Sequence of chain 1.A:
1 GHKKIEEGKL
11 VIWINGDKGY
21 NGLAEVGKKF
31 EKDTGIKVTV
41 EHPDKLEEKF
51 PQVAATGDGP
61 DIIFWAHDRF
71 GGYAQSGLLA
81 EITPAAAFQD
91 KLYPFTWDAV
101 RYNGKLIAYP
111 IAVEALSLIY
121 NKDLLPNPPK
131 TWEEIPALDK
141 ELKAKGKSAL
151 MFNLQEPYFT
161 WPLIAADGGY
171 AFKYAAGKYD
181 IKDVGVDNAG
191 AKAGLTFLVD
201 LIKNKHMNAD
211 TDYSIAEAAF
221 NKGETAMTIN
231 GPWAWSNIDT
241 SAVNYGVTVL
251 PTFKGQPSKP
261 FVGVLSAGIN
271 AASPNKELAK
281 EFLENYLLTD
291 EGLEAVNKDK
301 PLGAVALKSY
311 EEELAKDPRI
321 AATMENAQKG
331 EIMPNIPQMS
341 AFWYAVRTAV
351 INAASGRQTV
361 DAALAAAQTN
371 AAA

Binding-site contacts:
Ligand atom C6 contacts residue TRP343 of chain 1.A at 3.7 Å (hydrophobic).
Ligand atom C6 contacts residue PRO157 of chain 1.A at 3.8 Å (hydrophobic).
Ligand atom C3 contacts residue ARG69 of chain 1.A at 3.9 Å.
Ligand atom O3 contacts residue GLU114 of chain 1.A at 3.9 Å.
Ligand atom C1 contacts residue ASP17 of chain 1.A at 3.1 Å.
Ligand atom C4 contacts residue ARG69 of chain 1.A at 3.5 Å.
Ligand atom O6 contacts residue PRO157 of chain 1.A at 3.4 Å.
Ligand atom C6 contacts residue TYR158 of chain 1.A at 3.9 Å (hydrophobic).
Ligand atom O2 contacts residue LYS18 of chain 1.A at 2.9 Å (salt-bridge).
Ligand atom O4 contacts residue ARG69 of chain 1.A at 2.4 Å (salt-bridge).
Ligand atom O3 contacts residue ARG69 of chain 1.A at 2.9 Å (salt-bridge).
Ligand atom O5 contacts residue ASP17 of chain 1.A at 3.6 Å (salt-bridge).
Ligand atom O1 contacts residue LYS18 of chain 1.A at 3.8 Å.
Ligand atom O2 contacts residue TRP65 of chain 1.A at 3.4 Å (h-bond).
Ligand atom C6 contacts residue GLU156 of chain 1.A at 3.1 Å.
Ligand atom C6 contacts residue PHE159 of chain 1.A at 3.9 Å (hydrophobic).
Ligand atom C1 contacts residue TYR158 of chain 1.A at 3.7 Å (hydrophobic).
Ligand atom O3 contacts residue TRP65 of chain 1.A at 3.3 Å (h-bond).
Ligand atom O3 contacts residue ASP68 of chain 1.A at 2.4 Å (salt-bridge).
Ligand atom C4 contacts residue TRP343 of chain 1.A at 3.6 Å (hydrophobic).
Ligand atom O1 contacts residue ASN15 of chain 1.A at 3.6 Å.
Ligand atom O2 contacts residue ALA66 of chain 1.A at 3.4 Å.
Ligand atom O4 contacts residue ARG347 of chain 1.A at 3.9 Å.
Ligand atom O2 contacts residue ASP68 of chain 1.A at 2.6 Å (salt-bridge).
Ligand atom O3 contacts residue ALA66 of chain 1.A at 3.6 Å.
Ligand atom O2 contacts residue TRP233 of chain 1.A at 3.6 Å.
Ligand atom C3 contacts residue ASP68 of chain 1.A at 3.4 Å.
Ligand atom O6 contacts residue GLU156 of chain 1.A at 2.5 Å (salt-bridge).
Ligand atom C1 contacts residue TRP233 of chain 1.A at 3.9 Å (hydrophobic).
Ligand atom C2 contacts residue ASP68 of chain 1.A at 3.2 Å.
Ligand atom C3 contacts residue TRP65 of chain 1.A at 3.6 Å (hydrophobic).
Ligand atom O2 contacts residue GLU114 of chain 1.A at 2.3 Å (salt-bridge).
Ligand atom C2 contacts residue GLU114 of chain 1.A at 3.5 Å.
Ligand atom C4 contacts residue TYR158 of chain 1.A at 3.9 Å (hydrophobic).
Ligand atom O5 contacts residue TYR158 of chain 1.A at 3.5 Å.
Ligand atom O3 contacts residue TRP343 of chain 1.A at 3.7 Å.
Ligand atom O2 contacts residue MET333 of chain 1.A at 3.9 Å.
Ligand atom O1 contacts residue ASP17 of chain 1.A at 2.8 Å (salt-bridge).
Ligand atom O6 contacts residue TYR158 of chain 1.A at 3.3 Å (h-bond).
Ligand atom C2 contacts residue TRP233 of chain 1.A at 3.7 Å (hydrophobic).

This small molecule binds to this protein.
Small molecule (SMILES): OC[C@H]1O[C@H](O[C@H]2[C@H](O)[C@@H](O)[C@@H](O)O[C@@H]2CO)[C@H](O)[C@@H](O)[C@@H]1O